Binding-site contacts:
Ligand atom C3 contacts residue TYR260 of chain 1.E at 4.3 Å (hydrophobic).
Ligand atom C3 contacts residue ASN242 of chain 1.E at 3.7 Å.
Ligand atom O7 contacts residue VAL270 of chain 1.E at 4.4 Å.
Ligand atom O3 contacts residue TYR260 of chain 1.E at 4.5 Å.
Ligand atom C7 contacts residue ASN242 of chain 1.E at 3.4 Å.
Ligand atom C4 contacts residue ASN242 of chain 1.E at 4.1 Å.
Ligand atom C8 contacts residue PHE304 of chain 1.E at 4.0 Å (hydrophobic).
Ligand atom C5 contacts residue MET240 of chain 1.E at 3.8 Å (hydrophobic).
Ligand atom C2 contacts residue LYS237 of chain 1.E at 4.3 Å.
Ligand atom C5 contacts residue ASN242 of chain 1.E at 3.6 Å.
Ligand atom C8 contacts residue LYS237 of chain 1.E at 3.3 Å.
Ligand atom C1 contacts residue ASN242 of chain 1.E at 1.4 Å.
Ligand atom C3 contacts residue MET240 of chain 1.E at 4.0 Å (hydrophobic).
Ligand atom O6 contacts residue ASP300 of chain 1.E at 4.2 Å.
Ligand atom O3 contacts residue LYS237 of chain 1.E at 4.3 Å.
Ligand atom C2 contacts residue MET240 of chain 1.E at 4.3 Å (hydrophobic).
Ligand atom O6 contacts residue ASN242 of chain 1.E at 4.2 Å.
Ligand atom C2 contacts residue ASN242 of chain 1.E at 2.5 Å.
Ligand atom C7 contacts residue SER269 of chain 1.E at 3.8 Å.
Ligand atom O7 contacts residue ASN242 of chain 1.E at 3.2 Å (h-bond).
Ligand atom N2 contacts residue MET240 of chain 1.E at 4.0 Å.
Ligand atom C8 contacts residue CYS238 of chain 1.E at 3.4 Å (hydrophobic).
Ligand atom N2 contacts residue ASN242 of chain 1.E at 3.0 Å (h-bond).
Ligand atom N2 contacts residue LYS237 of chain 1.E at 3.2 Å (salt-bridge).
Ligand atom C1 contacts residue MET240 of chain 1.E at 3.8 Å (hydrophobic).
Ligand atom C4 contacts residue TYR260 of chain 1.E at 3.8 Å (hydrophobic).
Ligand atom C2 contacts residue TYR260 of chain 1.E at 3.8 Å (hydrophobic).
Ligand atom O7 contacts residue TYR260 of chain 1.E at 3.4 Å.
Ligand atom O7 contacts residue SER269 of chain 1.E at 3.5 Å.
Ligand atom O5 contacts residue MET240 of chain 1.E at 3.8 Å.
Ligand atom O5 contacts residue TYR260 of chain 1.E at 4.1 Å.
Ligand atom C6 contacts residue ASP300 of chain 1.E at 4.2 Å.
Ligand atom O6 contacts residue TYR260 of chain 1.E at 3.6 Å.
Ligand atom O5 contacts residue ASN242 of chain 1.E at 2.2 Å (h-bond).
Ligand atom C8 contacts residue MET240 of chain 1.E at 4.2 Å (hydrophobic).
Ligand atom C3 contacts residue LYS237 of chain 1.E at 4.3 Å.
Ligand atom C7 contacts residue LYS237 of chain 1.E at 3.8 Å.
Ligand atom C7 contacts residue TYR260 of chain 1.E at 4.3 Å (hydrophobic).
Ligand atom C1 contacts residue TYR260 of chain 1.E at 4.0 Å (hydrophobic).
Ligand atom C8 contacts residue SER269 of chain 1.E at 3.8 Å.

This protein binds this small molecule.
Small molecule (SMILES): CC(=O)N[C@H]1[C@H](O[C@H]2[C@H](O)[C@@H](NC(C)=O)CO[C@@H]2CO)O[C@H](CO)[C@@H](O)[C@@H]1O

Sequence of chain 1.E:
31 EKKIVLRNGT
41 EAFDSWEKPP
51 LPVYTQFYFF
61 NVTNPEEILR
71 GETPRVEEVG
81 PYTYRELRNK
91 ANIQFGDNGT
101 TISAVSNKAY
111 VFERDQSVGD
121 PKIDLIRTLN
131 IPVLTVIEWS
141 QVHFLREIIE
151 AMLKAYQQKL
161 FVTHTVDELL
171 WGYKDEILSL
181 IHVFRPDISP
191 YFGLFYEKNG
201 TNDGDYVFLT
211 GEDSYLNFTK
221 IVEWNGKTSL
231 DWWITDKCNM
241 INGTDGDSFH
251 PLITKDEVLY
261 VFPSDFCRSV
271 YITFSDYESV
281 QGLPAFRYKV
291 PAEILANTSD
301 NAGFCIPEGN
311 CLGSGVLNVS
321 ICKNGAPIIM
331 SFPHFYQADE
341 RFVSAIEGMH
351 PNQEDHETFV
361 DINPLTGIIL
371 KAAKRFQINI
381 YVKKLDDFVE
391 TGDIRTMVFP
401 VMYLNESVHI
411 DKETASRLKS